A protein and the small-molecule ligand that binds it are described below.
Small molecule (SMILES): CC(=O)N[C@@H]1[C@@H](O)[C@H](O)[C@@H](CO)O[C@H]1O

Binding-site contacts:
Ligand atom C7 contacts residue ASN38 of chain 1.A at 3.3 Å.
Ligand atom C4 contacts residue ASN38 of chain 1.A at 4.4 Å.
Ligand atom C8 contacts residue ASN38 of chain 1.A at 4.4 Å.
Ligand atom C3 contacts residue ASN38 of chain 1.A at 3.9 Å.
Ligand atom C1 contacts residue ASN38 of chain 1.A at 1.5 Å.
Ligand atom C7 contacts residue ARG37 of chain 1.A at 4.4 Å.
Ligand atom N2 contacts residue ASN38 of chain 1.A at 3.0 Å (h-bond).
Ligand atom C5 contacts residue ASN38 of chain 1.A at 3.8 Å.
Ligand atom C2 contacts residue ASN38 of chain 1.A at 2.5 Å.
Ligand atom O5 contacts residue ASN38 of chain 1.A at 2.5 Å (h-bond).
Ligand atom O7 contacts residue ASN38 of chain 1.A at 3.2 Å (h-bond).
Ligand atom C8 contacts residue ARG37 of chain 1.A at 3.7 Å.

Sequence of chain 1.A:
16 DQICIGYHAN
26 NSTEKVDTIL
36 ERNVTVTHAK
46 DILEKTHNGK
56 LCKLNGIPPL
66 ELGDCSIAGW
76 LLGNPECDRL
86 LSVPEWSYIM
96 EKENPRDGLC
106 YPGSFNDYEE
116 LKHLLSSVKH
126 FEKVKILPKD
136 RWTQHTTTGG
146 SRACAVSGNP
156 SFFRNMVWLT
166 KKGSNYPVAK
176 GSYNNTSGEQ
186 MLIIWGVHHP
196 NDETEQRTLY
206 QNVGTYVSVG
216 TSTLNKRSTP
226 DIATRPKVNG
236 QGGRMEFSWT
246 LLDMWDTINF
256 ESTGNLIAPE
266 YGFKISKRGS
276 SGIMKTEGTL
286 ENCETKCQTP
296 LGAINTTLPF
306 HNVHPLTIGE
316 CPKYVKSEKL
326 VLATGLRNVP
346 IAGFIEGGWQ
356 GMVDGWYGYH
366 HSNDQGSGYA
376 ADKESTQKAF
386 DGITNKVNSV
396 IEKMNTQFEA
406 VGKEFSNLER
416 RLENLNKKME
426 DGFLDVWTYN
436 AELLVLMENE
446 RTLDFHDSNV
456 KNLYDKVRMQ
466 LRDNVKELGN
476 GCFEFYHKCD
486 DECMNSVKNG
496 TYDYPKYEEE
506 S